Binding-site contacts:
Ligand atom C1 contacts residue ASP277 of chain 1.B at 3.9 Å.
Ligand atom O1 contacts residue ASP277 of chain 1.B at 4.2 Å.
Ligand atom C6 contacts residue TRP193 of chain 2.A at 3.5 Å (hydrophobic).
Ligand atom O5 contacts residue ASP277 of chain 1.B at 4.2 Å.
Ligand atom C2 contacts residue ASP277 of chain 1.B at 3.6 Å.
Ligand atom O6 contacts residue ASP277 of chain 1.B at 2.9 Å (salt-bridge).
Ligand atom O2 contacts residue LYS295 of chain 1.B at 2.4 Å (salt-bridge).
Ligand atom C6 contacts residue ASP277 of chain 1.B at 3.7 Å.
Ligand atom O5 contacts residue TRP193 of chain 2.A at 3.1 Å (h-bond).
Ligand atom O6 contacts residue ASP192 of chain 2.A at 3.8 Å.
Ligand atom C5 contacts residue HIS190 of chain 2.A at 4.5 Å.
Ligand atom O6 contacts residue ARG194 of chain 2.A at 2.8 Å (salt-bridge).
Ligand atom C4 contacts residue TRP193 of chain 2.A at 3.9 Å (hydrophobic).
Ligand atom C1 contacts residue TRP193 of chain 2.A at 3.7 Å (hydrophobic).
Ligand atom O2 contacts residue TRP193 of chain 2.A at 4.5 Å.
Ligand atom C6 contacts residue HIS190 of chain 2.A at 3.7 Å.
Ligand atom C1 contacts residue LYS191 of chain 2.A at 3.6 Å.
Ligand atom O2 contacts residue ASP277 of chain 1.B at 2.6 Å (salt-bridge).
Ligand atom C3 contacts residue TRP193 of chain 2.A at 4.5 Å (hydrophobic).
Ligand atom C1 contacts residue ASP192 of chain 2.A at 4.1 Å.
Ligand atom C2 contacts residue TRP193 of chain 2.A at 3.8 Å (hydrophobic).
Ligand atom O6 contacts residue LYS191 of chain 2.A at 4.0 Å.
Ligand atom O5 contacts residue ASP192 of chain 2.A at 3.3 Å.
Ligand atom C2 contacts residue LYS191 of chain 2.A at 3.4 Å.
Ligand atom C3 contacts residue LYS295 of chain 1.B at 4.3 Å.
Ligand atom C5 contacts residue TRP193 of chain 2.A at 3.9 Å (hydrophobic).
Ligand atom O3 contacts residue LYS295 of chain 1.B at 4.2 Å.
Ligand atom C6 contacts residue ARG194 of chain 2.A at 3.7 Å.
Ligand atom C5 contacts residue ASP192 of chain 2.A at 4.1 Å.
Ligand atom C3 contacts residue LYS191 of chain 2.A at 4.5 Å.
Ligand atom C2 contacts residue LYS295 of chain 1.B at 3.8 Å.
Ligand atom O2 contacts residue LYS191 of chain 2.A at 4.1 Å.
Ligand atom C5 contacts residue ASP277 of chain 1.B at 3.6 Å.
Ligand atom O5 contacts residue LYS191 of chain 2.A at 3.8 Å.
Ligand atom O5 contacts residue HIS190 of chain 2.A at 4.0 Å.
Ligand atom O6 contacts residue HIS190 of chain 2.A at 2.9 Å (h-bond).
Ligand atom C6 contacts residue ASP192 of chain 2.A at 3.3 Å.
Ligand atom O6 contacts residue TRP193 of chain 2.A at 3.0 Å (h-bond).

Sequence of chain 1.B:
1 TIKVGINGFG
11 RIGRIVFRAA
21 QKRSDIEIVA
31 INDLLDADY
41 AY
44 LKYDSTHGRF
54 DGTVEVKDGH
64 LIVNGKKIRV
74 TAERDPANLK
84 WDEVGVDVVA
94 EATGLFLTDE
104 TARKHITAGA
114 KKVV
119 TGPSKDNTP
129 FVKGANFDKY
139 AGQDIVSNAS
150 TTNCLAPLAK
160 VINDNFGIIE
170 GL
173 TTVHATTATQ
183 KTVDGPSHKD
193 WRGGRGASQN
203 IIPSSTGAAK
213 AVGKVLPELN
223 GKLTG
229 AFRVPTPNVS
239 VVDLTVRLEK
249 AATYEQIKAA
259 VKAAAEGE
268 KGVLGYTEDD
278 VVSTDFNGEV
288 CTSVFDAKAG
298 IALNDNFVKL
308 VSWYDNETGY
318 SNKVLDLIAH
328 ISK

A protein and the small-molecule ligand that binds it are described below.
Small molecule (SMILES): OC[C@H]1O[C@H](O[C@H]2O[C@H](CO)[C@@H](O)[C@H](O)[C@H]2O)[C@H](O)[C@@H](O)[C@@H]1O

Sequence of chain 2.A:
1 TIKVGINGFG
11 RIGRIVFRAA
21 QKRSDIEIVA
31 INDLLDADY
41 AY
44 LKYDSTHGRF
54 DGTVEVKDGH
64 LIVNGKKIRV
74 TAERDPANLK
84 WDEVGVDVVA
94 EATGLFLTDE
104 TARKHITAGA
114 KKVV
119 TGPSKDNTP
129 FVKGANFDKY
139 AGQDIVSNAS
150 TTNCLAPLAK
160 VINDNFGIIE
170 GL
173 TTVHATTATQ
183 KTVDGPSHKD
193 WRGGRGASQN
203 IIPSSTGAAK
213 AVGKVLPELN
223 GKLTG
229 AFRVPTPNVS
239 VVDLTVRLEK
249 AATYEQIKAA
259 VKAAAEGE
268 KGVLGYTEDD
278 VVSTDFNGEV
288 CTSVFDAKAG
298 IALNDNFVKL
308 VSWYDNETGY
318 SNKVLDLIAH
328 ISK